Binding-site contacts:
Ligand atom O5 contacts residue MN1 of chain 1.B at 2.1 Å.
Ligand atom C4 contacts residue VAL279 of chain 1.A at 3.6 Å (hydrophobic).
Ligand atom O5 contacts residue HIS277 of chain 1.A at 2.9 Å.
Ligand atom C1 contacts residue HIS198 of chain 1.A at 3.8 Å.
Ligand atom O4 contacts residue VAL279 of chain 1.A at 3.6 Å.
Ligand atom C2 contacts residue HIS198 of chain 1.A at 3.8 Å.
Ligand atom C3 contacts residue ILE195 of chain 1.A at 4.2 Å (hydrophobic).
Ligand atom C4 contacts residue LEU215 of chain 1.A at 4.1 Å (hydrophobic).
Ligand atom C5 contacts residue VAL279 of chain 1.A at 4.0 Å (hydrophobic).
Ligand atom O2 contacts residue ASP200 of chain 1.A at 3.1 Å (salt-bridge).
Ligand atom C2 contacts residue MN1 of chain 1.B at 2.6 Å.
Ligand atom C1 contacts residue ASP200 of chain 1.A at 4.1 Å.
Ligand atom O2 contacts residue ARG180 of chain 1.A at 3.6 Å.
Ligand atom C2 contacts residue ILE195 of chain 1.A at 4.1 Å (hydrophobic).
Ligand atom C3 contacts residue MN1 of chain 1.B at 4.0 Å.
Ligand atom O4 contacts residue ARG286 of chain 1.A at 2.9 Å (salt-bridge).
Ligand atom C5 contacts residue ARG286 of chain 1.A at 4.1 Å.
Ligand atom O2 contacts residue HIS198 of chain 1.A at 3.0 Å (h-bond).
Ligand atom O3 contacts residue LEU215 of chain 1.A at 4.3 Å.
Ligand atom O1 contacts residue ARG180 of chain 1.A at 2.2 Å (salt-bridge).
Ligand atom C3 contacts residue ALA290 of chain 1.A at 4.2 Å (hydrophobic).
Ligand atom O1 contacts residue LEU182 of chain 1.A at 4.1 Å.
Ligand atom O1 contacts residue MN1 of chain 1.B at 3.8 Å.
Ligand atom O5 contacts residue HIS198 of chain 1.A at 3.1 Å.
Ligand atom C2 contacts residue HIS277 of chain 1.A at 3.9 Å.
Ligand atom O5 contacts residue ILE195 of chain 1.A at 4.3 Å.
Ligand atom C5 contacts residue LEU215 of chain 1.A at 4.1 Å (hydrophobic).
Ligand atom O1 contacts residue ALA290 of chain 1.A at 4.1 Å.
Ligand atom O3 contacts residue ALA290 of chain 1.A at 4.3 Å.
Ligand atom O2 contacts residue MN1 of chain 1.B at 2.0 Å.
Ligand atom O3 contacts residue ALA288 of chain 1.A at 4.3 Å.
Ligand atom C5 contacts residue LEU182 of chain 1.A at 4.2 Å (hydrophobic).
Ligand atom C3 contacts residue LEU182 of chain 1.A at 3.7 Å (hydrophobic).
Ligand atom C1 contacts residue ARG180 of chain 1.A at 3.2 Å.
Ligand atom C1 contacts residue MN1 of chain 1.B at 2.6 Å.
Ligand atom O4 contacts residue LEU182 of chain 1.A at 4.3 Å.
Ligand atom O2 contacts residue HIS277 of chain 1.A at 4.1 Å.
Ligand atom O4 contacts residue ALA288 of chain 1.A at 3.7 Å.
Ligand atom O4 contacts residue PHE184 of chain 1.A at 3.5 Å.
Ligand atom O5 contacts residue ASP200 of chain 1.A at 4.3 Å.

The protein below binds the small molecule below.
Small molecule (SMILES): O=C(O)CCC(=O)C(=O)O

Sequence of chain 1.A:
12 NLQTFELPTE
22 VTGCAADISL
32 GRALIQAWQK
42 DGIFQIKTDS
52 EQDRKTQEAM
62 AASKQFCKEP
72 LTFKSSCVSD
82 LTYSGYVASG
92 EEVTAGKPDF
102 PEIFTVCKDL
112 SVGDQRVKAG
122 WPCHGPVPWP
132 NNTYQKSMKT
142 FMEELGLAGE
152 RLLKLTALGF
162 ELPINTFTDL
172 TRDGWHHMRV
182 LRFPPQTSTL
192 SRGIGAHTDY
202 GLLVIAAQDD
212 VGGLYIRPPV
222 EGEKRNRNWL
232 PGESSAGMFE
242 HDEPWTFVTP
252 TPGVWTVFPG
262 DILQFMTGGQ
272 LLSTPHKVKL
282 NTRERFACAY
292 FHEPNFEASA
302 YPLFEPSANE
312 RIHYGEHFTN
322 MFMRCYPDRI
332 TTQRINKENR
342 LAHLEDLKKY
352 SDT